The small molecule below binds the protein below.
Small molecule (SMILES): O=C1N(c2cncc3ccccc23)CCC[C@]12CCOc1ccc(Cl)cc12

Sequence of chain 1.A:
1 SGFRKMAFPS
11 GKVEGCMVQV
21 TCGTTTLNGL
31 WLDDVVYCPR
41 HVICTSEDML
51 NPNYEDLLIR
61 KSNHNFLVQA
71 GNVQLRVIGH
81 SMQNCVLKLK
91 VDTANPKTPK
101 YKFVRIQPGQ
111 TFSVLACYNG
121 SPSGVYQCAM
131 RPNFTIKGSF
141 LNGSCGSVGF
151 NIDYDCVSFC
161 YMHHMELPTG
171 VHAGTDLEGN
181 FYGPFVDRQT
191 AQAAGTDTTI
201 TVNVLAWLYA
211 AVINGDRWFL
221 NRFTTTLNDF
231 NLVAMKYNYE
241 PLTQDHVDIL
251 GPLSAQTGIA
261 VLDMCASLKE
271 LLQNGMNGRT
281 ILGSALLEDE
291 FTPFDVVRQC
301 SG

Binding-site contacts:
Ligand atom C2 contacts residue ARG188 of chain 1.A at 3.4 Å.
Ligand atom C12 contacts residue CYS145 of chain 1.A at 3.7 Å (hydrophobic).
Ligand atom C14 contacts residue LEU141 of chain 1.A at 3.9 Å (hydrophobic).
Ligand atom C contacts residue MET165 of chain 1.A at 3.6 Å (hydrophobic).
Ligand atom C8 contacts residue HIS41 of chain 1.A at 3.6 Å.
Ligand atom C1 contacts residue MET165 of chain 1.A at 3.3 Å (hydrophobic).
Ligand atom C12 contacts residue HIS163 of chain 1.A at 3.3 Å.
Ligand atom C13 contacts residue LEU141 of chain 1.A at 3.7 Å (hydrophobic).
Ligand atom C9 contacts residue ASN142 of chain 1.A at 3.4 Å.
Ligand atom C2 contacts residue MET165 of chain 1.A at 3.8 Å (hydrophobic).
Ligand atom CL contacts residue ASP187 of chain 1.A at 3.4 Å.
Ligand atom N1 contacts residue GLU166 of chain 1.A at 3.9 Å.
Ligand atom C14 contacts residue GLU166 of chain 1.A at 3.7 Å.
Ligand atom CL contacts residue HIS164 of chain 1.A at 3.4 Å.
Ligand atom C4 contacts residue DMS1 of chain 1.E at 3.9 Å.
Ligand atom C9 contacts residue CYS145 of chain 1.A at 3.7 Å (hydrophobic).
Ligand atom C1 contacts residue ARG188 of chain 1.A at 3.5 Å.
Ligand atom C8 contacts residue CYS145 of chain 1.A at 3.8 Å (hydrophobic).
Ligand atom C12 contacts residue GLU166 of chain 1.A at 3.7 Å.
Ligand atom N1 contacts residue HIS163 of chain 1.A at 2.5 Å (h-bond).
Ligand atom C21 contacts residue HIS164 of chain 1.A at 3.3 Å.
Ligand atom C15 contacts residue GLU166 of chain 1.A at 3.4 Å.
Ligand atom CL contacts residue MET165 of chain 1.A at 3.6 Å.
Ligand atom O contacts residue GLN189 of chain 1.A at 2.9 Å (h-bond).
Ligand atom C21 contacts residue MET165 of chain 1.A at 3.8 Å (hydrophobic).
Ligand atom C13 contacts residue GLU166 of chain 1.A at 3.6 Å.
Ligand atom C13 contacts residue HIS163 of chain 1.A at 3.5 Å.
Ligand atom C15 contacts residue ASN142 of chain 1.A at 3.7 Å.
Ligand atom O1 contacts residue MET165 of chain 1.A at 3.5 Å.
Ligand atom C2 contacts residue GLN189 of chain 1.A at 3.8 Å.
Ligand atom C15 contacts residue LEU141 of chain 1.A at 3.8 Å (hydrophobic).
Ligand atom C15 contacts residue PHE140 of chain 1.A at 3.5 Å (hydrophobic).
Ligand atom O contacts residue DMS1 of chain 1.E at 3.5 Å.
Ligand atom C13 contacts residue PHE140 of chain 1.A at 3.6 Å (hydrophobic).
Ligand atom C4 contacts residue GLN189 of chain 1.A at 3.7 Å.
Ligand atom C contacts residue HIS164 of chain 1.A at 3.8 Å.
Ligand atom C16 contacts residue ASN142 of chain 1.A at 3.9 Å.
Ligand atom O1 contacts residue GLU166 of chain 1.A at 2.9 Å (salt-bridge).
Ligand atom C3 contacts residue GLN189 of chain 1.A at 3.6 Å.
Ligand atom CL contacts residue HIS41 of chain 1.A at 3.5 Å.

Sequence of chain 1.B:
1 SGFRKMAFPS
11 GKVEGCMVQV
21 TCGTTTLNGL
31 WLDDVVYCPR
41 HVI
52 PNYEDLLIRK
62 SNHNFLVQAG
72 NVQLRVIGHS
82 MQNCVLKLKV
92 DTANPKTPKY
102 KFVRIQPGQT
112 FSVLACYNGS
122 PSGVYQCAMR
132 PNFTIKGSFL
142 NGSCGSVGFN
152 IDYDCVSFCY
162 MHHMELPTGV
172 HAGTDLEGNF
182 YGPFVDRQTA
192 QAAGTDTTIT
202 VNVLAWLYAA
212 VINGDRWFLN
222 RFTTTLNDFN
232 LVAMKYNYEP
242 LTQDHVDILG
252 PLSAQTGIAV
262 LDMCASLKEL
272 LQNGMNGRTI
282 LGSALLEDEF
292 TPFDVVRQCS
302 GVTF